Sequence of chain 1.M:
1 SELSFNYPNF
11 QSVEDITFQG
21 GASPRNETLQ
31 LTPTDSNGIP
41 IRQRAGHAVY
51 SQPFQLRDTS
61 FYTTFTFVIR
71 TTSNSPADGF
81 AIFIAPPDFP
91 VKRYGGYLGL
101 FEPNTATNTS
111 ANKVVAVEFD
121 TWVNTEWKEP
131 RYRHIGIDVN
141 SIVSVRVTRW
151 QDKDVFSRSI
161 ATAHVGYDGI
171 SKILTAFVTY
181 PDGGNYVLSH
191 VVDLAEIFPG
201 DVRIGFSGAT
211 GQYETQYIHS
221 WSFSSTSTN

A small-molecule ligand and the protein it binds are described below.
Small molecule (SMILES): CC(=O)NCC(=O)N[C@H](C(=O)N[C@H](C(=O)N[C@@H](CO)C(=O)N[C@@H](C)C=O)[C@@H](C)O)C(C)C

Binding-site contacts:
Ligand atom CB contacts residue PRO103 of chain 1.M at 4.2 Å (hydrophobic).
Ligand atom OG contacts residue A2G1 of chain 1.OA at 3.5 Å.
Ligand atom CG2 contacts residue GLU126 of chain 1.M at 4.2 Å.
Ligand atom O contacts residue A2G1 of chain 1.OA at 3.6 Å.
Ligand atom CA contacts residue A2G1 of chain 1.OA at 3.5 Å.
Ligand atom O contacts residue A2G1 of chain 1.OA at 3.8 Å.
Ligand atom N contacts residue GLU126 of chain 1.M at 3.6 Å.
Ligand atom CG2 contacts residue A2G1 of chain 1.OA at 3.5 Å.
Ligand atom O contacts residue GLU126 of chain 1.M at 4.2 Å.
Ligand atom OG1 contacts residue GLU126 of chain 1.M at 3.4 Å (salt-bridge).
Ligand atom N contacts residue A2G1 of chain 1.OA at 4.3 Å.
Ligand atom CB contacts residue A2G1 of chain 1.OA at 2.5 Å.
Ligand atom N contacts residue THR125 of chain 1.M at 3.7 Å.
Ligand atom N contacts residue GLU126 of chain 1.M at 2.8 Å (salt-bridge).
Ligand atom OG1 contacts residue A2G1 of chain 1.OA at 1.3 Å.
Ligand atom C contacts residue GLU126 of chain 1.M at 3.6 Å.
Ligand atom N contacts residue A2G1 of chain 1.OA at 4.2 Å.
Ligand atom CB contacts residue GLU126 of chain 1.M at 4.0 Å.
Ligand atom CG1 contacts residue GLU126 of chain 1.M at 4.2 Å.
Ligand atom CG2 contacts residue THR125 of chain 1.M at 3.8 Å.
Ligand atom CA contacts residue GLU126 of chain 1.M at 3.6 Å.
Ligand atom O contacts residue GLU126 of chain 1.M at 3.6 Å.
Ligand atom C contacts residue A2G1 of chain 1.OA at 3.6 Å.
Ligand atom C contacts residue THR125 of chain 1.M at 3.6 Å.
Ligand atom CA contacts residue THR125 of chain 1.M at 3.7 Å.
Ligand atom O contacts residue THR125 of chain 1.M at 3.6 Å.
Ligand atom N contacts residue THR125 of chain 1.M at 3.9 Å.
Ligand atom CA contacts residue THR125 of chain 1.M at 4.3 Å.
Ligand atom CG2 contacts residue TRP122 of chain 1.M at 3.6 Å (hydrophobic).
Ligand atom C contacts residue GLU126 of chain 1.M at 4.1 Å.
Ligand atom C contacts residue A2G1 of chain 1.OA at 4.5 Å.
Ligand atom CB contacts residue TYR97 of chain 1.M at 3.4 Å (hydrophobic).
Ligand atom CB contacts residue GLU126 of chain 1.M at 4.4 Å.
Ligand atom CA contacts residue GLU126 of chain 1.M at 3.7 Å.